Binding-site contacts:
Ligand atom C3 contacts residue GLU134 of chain 1.B at 3.7 Å.
Ligand atom C6 contacts residue PRO40 of chain 1.B at 3.6 Å (hydrophobic).
Ligand atom O3 contacts residue LYS136 of chain 1.B at 2.9 Å (salt-bridge).
Ligand atom O4 contacts residue GLN38 of chain 1.B at 3.6 Å.
Ligand atom O6 contacts residue VAL37 of chain 1.B at 2.7 Å (h-bond).
Ligand atom O2 contacts residue HIS143 of chain 1.B at 3.1 Å.
Ligand atom O6 contacts residue GLY69 of chain 1.B at 3.2 Å (h-bond).
Ligand atom O4 contacts residue HIS90 of chain 1.B at 3.3 Å (h-bond).
Ligand atom O2 contacts residue LYS179 of chain 1.B at 2.8 Å (salt-bridge).
Ligand atom O4 contacts residue LYS136 of chain 1.B at 3.0 Å (salt-bridge).
Ligand atom O6 contacts residue ARG70 of chain 1.B at 3.4 Å (salt-bridge).
Ligand atom C6 contacts residue ASP30 of chain 1.B at 3.8 Å.
Ligand atom O5 contacts residue ASP30 of chain 1.B at 3.1 Å (salt-bridge).
Ligand atom O6 contacts residue ILE36 of chain 1.B at 3.3 Å.
Ligand atom O2 contacts residue ASN181 of chain 1.B at 2.8 Å (h-bond).
Ligand atom O3 contacts residue LYS179 of chain 1.B at 3.1 Å (salt-bridge).
Ligand atom O6 contacts residue SER68 of chain 1.B at 3.3 Å (h-bond).
Ligand atom O2 contacts residue GLU134 of chain 1.B at 3.4 Å (salt-bridge).
Ligand atom C3 contacts residue ARG145 of chain 1.B at 3.9 Å.
Ligand atom O4 contacts residue GLY69 of chain 1.B at 3.5 Å.
Ligand atom C2 contacts residue LYS179 of chain 1.B at 3.7 Å.
Ligand atom O4 contacts residue PRO40 of chain 1.B at 3.7 Å.
Ligand atom C1 contacts residue ARG70 of chain 1.B at 3.6 Å.
Ligand atom O4 contacts residue VAL37 of chain 1.B at 2.8 Å (h-bond).
Ligand atom C4 contacts residue ARG145 of chain 1.B at 3.8 Å.
Ligand atom C4 contacts residue VAL37 of chain 1.B at 3.4 Å (hydrophobic).
Ligand atom C6 contacts residue VAL37 of chain 1.B at 3.3 Å (hydrophobic).
Ligand atom O6 contacts residue ASP30 of chain 1.B at 2.9 Å (salt-bridge).
Ligand atom C4 contacts residue LYS136 of chain 1.B at 3.7 Å.
Ligand atom O4 contacts residue ARG145 of chain 1.B at 3.6 Å.
Ligand atom C6 contacts residue BEF1 of chain 1.H at 3.1 Å.
Ligand atom C2 contacts residue ARG70 of chain 1.B at 3.8 Å.
Ligand atom O3 contacts residue ARG145 of chain 1.B at 2.8 Å (salt-bridge).
Ligand atom O2 contacts residue PRO40 of chain 1.B at 3.5 Å.
Ligand atom C4 contacts residue GLY69 of chain 1.B at 3.9 Å.
Ligand atom O6 contacts residue BEF1 of chain 1.H at 3.1 Å.
Ligand atom C3 contacts residue LYS136 of chain 1.B at 3.8 Å.
Ligand atom O4 contacts residue GLU183 of chain 1.B at 2.9 Å (salt-bridge).
Ligand atom C6 contacts residue GLY69 of chain 1.B at 3.8 Å.
Ligand atom O3 contacts residue GLU134 of chain 1.B at 2.7 Å (salt-bridge).

Sequence of chain 1.B:
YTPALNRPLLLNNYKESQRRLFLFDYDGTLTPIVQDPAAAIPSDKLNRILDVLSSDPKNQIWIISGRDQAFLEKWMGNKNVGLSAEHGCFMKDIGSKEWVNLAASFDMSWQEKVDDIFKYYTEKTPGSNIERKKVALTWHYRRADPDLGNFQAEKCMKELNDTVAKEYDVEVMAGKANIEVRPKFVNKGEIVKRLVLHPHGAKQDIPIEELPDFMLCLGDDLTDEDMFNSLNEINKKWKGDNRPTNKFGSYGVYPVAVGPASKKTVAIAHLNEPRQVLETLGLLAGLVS

The small molecule below binds the protein below.
Small molecule (SMILES): OC[C@H]1O[C@H](O[C@H]2O[C@H](CO)[C@@H](O)[C@H](O)[C@H]2O)[C@H](O)[C@@H](O)[C@@H]1O